Sequence of chain 1.B:
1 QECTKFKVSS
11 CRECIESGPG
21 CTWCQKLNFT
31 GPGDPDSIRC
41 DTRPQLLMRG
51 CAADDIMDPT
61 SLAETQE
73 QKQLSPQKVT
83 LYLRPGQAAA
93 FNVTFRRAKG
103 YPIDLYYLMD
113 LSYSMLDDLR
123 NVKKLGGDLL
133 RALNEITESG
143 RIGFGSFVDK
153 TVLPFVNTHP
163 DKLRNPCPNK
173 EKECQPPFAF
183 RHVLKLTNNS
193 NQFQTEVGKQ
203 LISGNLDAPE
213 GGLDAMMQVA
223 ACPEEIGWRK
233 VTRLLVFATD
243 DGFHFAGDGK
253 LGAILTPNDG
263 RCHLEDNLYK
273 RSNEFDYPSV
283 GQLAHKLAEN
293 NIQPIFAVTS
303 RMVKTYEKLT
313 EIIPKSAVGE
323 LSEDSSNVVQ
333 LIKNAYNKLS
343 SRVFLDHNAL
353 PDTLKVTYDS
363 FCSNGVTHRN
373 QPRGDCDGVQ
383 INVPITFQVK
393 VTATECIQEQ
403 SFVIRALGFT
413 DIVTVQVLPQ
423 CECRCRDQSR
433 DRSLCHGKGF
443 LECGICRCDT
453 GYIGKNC

The small molecule below binds the protein below.
Small molecule (SMILES): CC(=O)N[C@@H]1[C@@H](O)[C@H](O)[C@@H](CO)O[C@H]1O

Binding-site contacts:
Ligand atom C2 contacts residue ASN190 of chain 1.B at 2.5 Å.
Ligand atom O6 contacts residue ARG143 of chain 1.B at 4.3 Å.
Ligand atom O5 contacts residue ARG143 of chain 1.B at 4.0 Å.
Ligand atom O5 contacts residue ASN190 of chain 1.B at 2.4 Å (h-bond).
Ligand atom C5 contacts residue ASN190 of chain 1.B at 3.7 Å.
Ligand atom C4 contacts residue ASN190 of chain 1.B at 4.2 Å.
Ligand atom C6 contacts residue ARG143 of chain 1.B at 3.6 Å.
Ligand atom C1 contacts residue ASN190 of chain 1.B at 1.4 Å.
Ligand atom N2 contacts residue ASN190 of chain 1.B at 2.9 Å (h-bond).
Ligand atom C8 contacts residue ASN190 of chain 1.B at 4.0 Å.
Ligand atom C7 contacts residue ASN190 of chain 1.B at 3.7 Å.
Ligand atom C3 contacts residue ASN190 of chain 1.B at 3.8 Å.
Ligand atom C5 contacts residue ARG143 of chain 1.B at 4.4 Å.